Binding-site contacts:
Ligand atom C2 contacts residue LYS186 of chain 1.F at 3.6 Å.
Ligand atom O4 contacts residue MET207 of chain 1.F at 4.1 Å.
Ligand atom O4 contacts residue LYS186 of chain 1.F at 3.8 Å.
Ligand atom O2 contacts residue ARG87 of chain 1.F at 4.3 Å.
Ligand atom O4 contacts residue ALA209 of chain 1.F at 4.2 Å.
Ligand atom O4 contacts residue MG1 of chain 1.HA at 4.3 Å.
Ligand atom O4 contacts residue THR244 of chain 1.F at 3.5 Å (h-bond).
Ligand atom O2 contacts residue MG1 of chain 1.HA at 2.4 Å.
Ligand atom O2 contacts residue ASP212 of chain 1.F at 4.3 Å.
Ligand atom O3 contacts residue ASP212 of chain 1.F at 3.9 Å.
Ligand atom O1 contacts residue ALA209 of chain 1.F at 4.0 Å.
Ligand atom C1 contacts residue GLU188 of chain 1.F at 3.7 Å.
Ligand atom O2 contacts residue GLU188 of chain 1.F at 3.7 Å.
Ligand atom O1 contacts residue GLU188 of chain 1.F at 3.0 Å (salt-bridge).
Ligand atom O3 contacts residue MG1 of chain 1.HA at 4.1 Å.
Ligand atom O2 contacts residue ALA209 of chain 1.F at 4.5 Å.
Ligand atom C2 contacts residue THR244 of chain 1.F at 3.9 Å.
Ligand atom O2 contacts residue LYS186 of chain 1.F at 2.7 Å (salt-bridge).
Ligand atom O3 contacts residue ALA209 of chain 1.F at 3.2 Å.
Ligand atom O3 contacts residue GLY211 of chain 1.F at 2.9 Å (h-bond).
Ligand atom C2 contacts residue GLU188 of chain 1.F at 4.1 Å.
Ligand atom C1 contacts residue MG1 of chain 1.HA at 3.0 Å.
Ligand atom O1 contacts residue MG1 of chain 1.HA at 2.1 Å.
Ligand atom O3 contacts residue THR244 of chain 1.F at 2.6 Å (h-bond).
Ligand atom O4 contacts residue ARG87 of chain 1.F at 4.1 Å.
Ligand atom O3 contacts residue ARG210 of chain 1.F at 3.5 Å (salt-bridge).
Ligand atom C1 contacts residue THR244 of chain 1.F at 3.5 Å.
Ligand atom C1 contacts residue GLY211 of chain 1.F at 3.9 Å.
Ligand atom O1 contacts residue ASP212 of chain 1.F at 2.8 Å (salt-bridge).
Ligand atom C2 contacts residue ALA209 of chain 1.F at 3.9 Å (hydrophobic).
Ligand atom O1 contacts residue GLY211 of chain 1.F at 3.9 Å.
Ligand atom C1 contacts residue ASP212 of chain 1.F at 3.9 Å.
Ligand atom C2 contacts residue MG1 of chain 1.HA at 3.1 Å.
Ligand atom C1 contacts residue ALA209 of chain 1.F at 3.6 Å (hydrophobic).
Ligand atom O4 contacts residue MET276 of chain 1.F at 4.0 Å.

Sequence of chain 1.F:
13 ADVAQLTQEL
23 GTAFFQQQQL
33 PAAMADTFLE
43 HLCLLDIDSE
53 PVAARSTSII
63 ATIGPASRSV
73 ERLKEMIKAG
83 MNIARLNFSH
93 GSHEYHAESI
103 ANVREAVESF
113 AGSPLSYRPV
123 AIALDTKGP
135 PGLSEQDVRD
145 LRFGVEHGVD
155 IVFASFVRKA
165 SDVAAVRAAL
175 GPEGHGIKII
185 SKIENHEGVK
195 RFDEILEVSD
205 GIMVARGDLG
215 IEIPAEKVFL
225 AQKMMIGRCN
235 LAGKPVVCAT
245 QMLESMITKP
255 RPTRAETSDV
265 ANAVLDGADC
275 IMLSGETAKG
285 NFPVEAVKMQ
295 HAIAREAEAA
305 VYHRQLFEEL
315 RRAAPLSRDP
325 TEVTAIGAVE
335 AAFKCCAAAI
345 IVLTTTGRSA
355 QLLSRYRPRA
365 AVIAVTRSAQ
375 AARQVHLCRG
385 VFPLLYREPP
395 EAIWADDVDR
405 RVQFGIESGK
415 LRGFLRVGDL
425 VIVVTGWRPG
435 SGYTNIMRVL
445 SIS

This protein binds this small molecule.
Small molecule (SMILES): O=C([O-])C(=O)[O-]